Sequence of chain 1.A:
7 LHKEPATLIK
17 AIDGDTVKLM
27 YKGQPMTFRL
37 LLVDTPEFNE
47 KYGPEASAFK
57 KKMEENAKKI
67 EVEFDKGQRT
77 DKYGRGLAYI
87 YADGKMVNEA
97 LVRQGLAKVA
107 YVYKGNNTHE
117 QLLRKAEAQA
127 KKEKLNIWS

A protein and the small-molecule ligand that binds it are described below.
Small molecule (SMILES): Cc1cn([C@H]2C[C@H](OP(=O)(O)O)[C@@H](COP(=O)(O)O)O2)c(=O)[nH]c1=O

Binding-site contacts:
Ligand atom O4P contacts residue ARG35 of chain 1.A at 2.9 Å (salt-bridge).
Ligand atom C5' contacts residue ARG81 of chain 1.A at 4.0 Å.
Ligand atom C2' contacts residue TYR109 of chain 1.A at 3.5 Å (hydrophobic).
Ligand atom O1P contacts residue TYR79 of chain 1.A at 3.5 Å (h-bond).
Ligand atom O5' contacts residue ARG81 of chain 1.A at 3.1 Å (salt-bridge).
Ligand atom O5P contacts residue ASP40 of chain 1.A at 3.4 Å (salt-bridge).
Ligand atom C5' contacts residue TYR107 of chain 1.A at 3.6 Å (hydrophobic).
Ligand atom C3' contacts residue TYR107 of chain 1.A at 4.0 Å (hydrophobic).
Ligand atom C5M contacts residue TYR107 of chain 1.A at 3.7 Å (hydrophobic).
Ligand atom C4 contacts residue LEU83 of chain 1.A at 3.8 Å (hydrophobic).
Ligand atom N3 contacts residue TYR109 of chain 1.A at 3.5 Å.
Ligand atom O4' contacts residue ARG81 of chain 1.A at 3.1 Å (salt-bridge).
Ligand atom O4' contacts residue TYR79 of chain 1.A at 4.1 Å.
Ligand atom C6 contacts residue ARG81 of chain 1.A at 4.0 Å.
Ligand atom C2 contacts residue ASP77 of chain 1.A at 4.0 Å.
Ligand atom C4 contacts residue TYR109 of chain 1.A at 3.5 Å (hydrophobic).
Ligand atom C2 contacts residue TYR109 of chain 1.A at 3.9 Å (hydrophobic).
Ligand atom O2P contacts residue TYR79 of chain 1.A at 2.5 Å (h-bond).
Ligand atom C5M contacts residue LEU36 of chain 1.A at 3.9 Å (hydrophobic).
Ligand atom O5P contacts residue ARG35 of chain 1.A at 2.9 Å (salt-bridge).
Ligand atom P2 contacts residue ARG81 of chain 1.A at 3.9 Å.
Ligand atom P2 contacts residue ARG35 of chain 1.A at 3.6 Å.
Ligand atom O1P contacts residue LYS78 of chain 1.A at 2.6 Å (salt-bridge).
Ligand atom O5P contacts residue TYR107 of chain 1.A at 4.1 Å.
Ligand atom O4 contacts residue LEU37 of chain 1.A at 3.9 Å.
Ligand atom P1 contacts residue TYR79 of chain 1.A at 3.5 Å.
Ligand atom O4 contacts residue LEU83 of chain 1.A at 3.7 Å.
Ligand atom O4P contacts residue ARG81 of chain 1.A at 2.8 Å (salt-bridge).
Ligand atom C5 contacts residue TYR107 of chain 1.A at 4.0 Å (hydrophobic).
Ligand atom O4 contacts residue TYR109 of chain 1.A at 3.7 Å.
Ligand atom O2 contacts residue TYR109 of chain 1.A at 4.0 Å.
Ligand atom O5P contacts residue CA1 of chain 1.C at 3.1 Å.
Ligand atom O2 contacts residue ASP77 of chain 1.A at 3.9 Å.
Ligand atom P1 contacts residue LYS78 of chain 1.A at 3.6 Å.
Ligand atom C4' contacts residue ARG81 of chain 1.A at 3.9 Å.
Ligand atom C2' contacts residue TYR107 of chain 1.A at 3.9 Å (hydrophobic).
Ligand atom O3' contacts residue LYS78 of chain 1.A at 3.4 Å (salt-bridge).
Ligand atom C5M contacts residue ARG35 of chain 1.A at 3.7 Å.
Ligand atom N3 contacts residue LEU83 of chain 1.A at 3.8 Å.
Ligand atom O5' contacts residue ARG35 of chain 1.A at 3.6 Å.